The small molecule below binds the protein below.
Small molecule (SMILES): C=CCCCCO[C@@H]1O[C@H](CO)[C@H](O)[C@H](N)[C@H]1O[C@@H]1O[C@@H](C)[C@@H](O)[C@@H](O)[C@@H]1O

Sequence of chain 1.A:
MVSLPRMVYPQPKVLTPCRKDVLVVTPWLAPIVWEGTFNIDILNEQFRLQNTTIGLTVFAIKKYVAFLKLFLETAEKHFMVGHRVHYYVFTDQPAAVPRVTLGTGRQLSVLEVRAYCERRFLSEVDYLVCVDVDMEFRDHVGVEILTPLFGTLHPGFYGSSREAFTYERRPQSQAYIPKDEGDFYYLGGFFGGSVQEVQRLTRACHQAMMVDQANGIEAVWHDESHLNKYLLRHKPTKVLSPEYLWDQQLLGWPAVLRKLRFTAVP

Binding-site contacts:
Ligand atom C6 contacts residue GLU241 of chain 1.A at 3.5 Å.
Ligand atom C5' contacts residue LEU268 of chain 1.A at 3.6 Å (hydrophobic).
Ligand atom O6 contacts residue THR183 of chain 1.A at 2.7 Å (h-bond).
Ligand atom C5' contacts residue LEU267 of chain 1.A at 3.8 Å (hydrophobic).
Ligand atom C6 contacts residue PRO172 of chain 1.A at 4.2 Å (hydrophobic).
Ligand atom C6 contacts residue PHE174 of chain 1.A at 4.2 Å (hydrophobic).
Ligand atom C3 contacts residue TRP238 of chain 1.A at 3.9 Å (hydrophobic).
Ligand atom C4 contacts residue HIS171 of chain 1.A at 4.0 Å.
Ligand atom O5 contacts residue PHE174 of chain 1.A at 4.1 Å.
Ligand atom O4 contacts residue GLU241 of chain 1.A at 2.6 Å (salt-bridge).
Ligand atom C5' contacts residue GLY173 of chain 1.A at 3.6 Å.
Ligand atom O4 contacts residue ASP264 of chain 1.A at 3.1 Å (salt-bridge).
Ligand atom C4' contacts residue HIS171 of chain 1.A at 3.9 Å.
Ligand atom C6 contacts residue TYR202 of chain 1.A at 3.8 Å (hydrophobic).
Ligand atom C5 contacts residue HIS171 of chain 1.A at 4.1 Å.
Ligand atom C5 contacts residue GLU241 of chain 1.A at 4.0 Å.
Ligand atom C2' contacts residue LEU267 of chain 1.A at 3.9 Å (hydrophobic).
Ligand atom O6 contacts residue TRP238 of chain 1.A at 3.3 Å (h-bond).
Ligand atom C4 contacts residue LEU267 of chain 1.A at 4.2 Å (hydrophobic).
Ligand atom O3 contacts residue ASP264 of chain 1.A at 4.2 Å.
Ligand atom C6 contacts residue TRP238 of chain 1.A at 3.4 Å (hydrophobic).
Ligand atom O5 contacts residue HIS171 of chain 1.A at 3.5 Å.
Ligand atom C6 contacts residue THR183 of chain 1.A at 3.3 Å.
Ligand atom C6' contacts residue LEU267 of chain 1.A at 3.7 Å (hydrophobic).
Ligand atom C6' contacts residue HIS171 of chain 1.A at 4.3 Å.
Ligand atom C1 contacts residue HIS171 of chain 1.A at 4.2 Å.
Ligand atom C4' contacts residue GLY173 of chain 1.A at 3.4 Å.
Ligand atom O6 contacts residue PHE174 of chain 1.A at 3.3 Å.
Ligand atom C6 contacts residue HIS171 of chain 1.A at 4.1 Å.
Ligand atom C4 contacts residue GLU241 of chain 1.A at 3.4 Å.
Ligand atom C2 contacts residue HIS171 of chain 1.A at 4.0 Å.
Ligand atom O1 contacts residue HIS171 of chain 1.A at 4.0 Å.
Ligand atom C6' contacts residue LEU268 of chain 1.A at 3.5 Å (hydrophobic).
Ligand atom C4 contacts residue ASP264 of chain 1.A at 3.6 Å.
Ligand atom C5 contacts residue TRP238 of chain 1.A at 3.5 Å (hydrophobic).
Ligand atom O4 contacts residue HIS171 of chain 1.A at 2.9 Å.
Ligand atom C6' contacts residue GLY173 of chain 1.A at 4.0 Å.
Ligand atom C4 contacts residue TRP238 of chain 1.A at 3.7 Å (hydrophobic).
Ligand atom O4 contacts residue ALA281 of chain 1.A at 4.1 Å.
Ligand atom C6' contacts residue PRO172 of chain 1.A at 4.1 Å (hydrophobic).